Sequence of chain 1.D:
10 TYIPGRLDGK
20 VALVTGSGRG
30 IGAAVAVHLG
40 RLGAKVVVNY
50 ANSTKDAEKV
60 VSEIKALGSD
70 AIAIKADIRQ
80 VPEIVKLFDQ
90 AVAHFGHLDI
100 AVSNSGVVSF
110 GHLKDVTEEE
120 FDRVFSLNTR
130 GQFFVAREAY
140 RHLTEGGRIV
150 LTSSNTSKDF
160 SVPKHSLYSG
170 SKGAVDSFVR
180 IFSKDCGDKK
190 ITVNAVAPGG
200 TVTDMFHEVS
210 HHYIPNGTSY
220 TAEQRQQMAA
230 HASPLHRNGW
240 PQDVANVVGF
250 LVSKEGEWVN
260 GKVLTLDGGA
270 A

Binding-site contacts:
Ligand atom CAO contacts residue GLY199 of chain 1.D at 3.6 Å.
Ligand atom OAJ contacts residue GLY199 of chain 1.D at 3.4 Å (h-bond).
Ligand atom CAD contacts residue TYR212 of chain 1.D at 3.5 Å (hydrophobic).
Ligand atom OAK contacts residue ALA228 of chain 1.D at 3.9 Å.
Ligand atom OAA contacts residue ASN154 of chain 1.D at 3.4 Å (h-bond).
Ligand atom CAE contacts residue ALA231 of chain 1.D at 3.8 Å (hydrophobic).
Ligand atom OAJ contacts residue TYR212 of chain 1.D at 3.3 Å.
Ligand atom CAN contacts residue TYR212 of chain 1.D at 3.7 Å (hydrophobic).
Ligand atom CAR contacts residue TYR212 of chain 1.D at 4.0 Å (hydrophobic).
Ligand atom OAA contacts residue PHE159 of chain 1.D at 3.6 Å.
Ligand atom CAI contacts residue ILE213 of chain 1.D at 3.8 Å (hydrophobic).
Ligand atom OAC contacts residue ALA228 of chain 1.D at 4.1 Å.
Ligand atom OAB contacts residue PHE205 of chain 1.D at 3.9 Å.
Ligand atom CAL contacts residue NAP1 of chain 1.P at 3.3 Å.
Ligand atom OAC contacts residue MET227 of chain 1.D at 3.4 Å (h-bond).
Ligand atom CAG contacts residue PHE159 of chain 1.D at 3.9 Å (hydrophobic).
Ligand atom OAB contacts residue NAP1 of chain 1.P at 3.2 Å (h-bond).
Ligand atom CAP contacts residue TYR212 of chain 1.D at 3.6 Å (hydrophobic).
Ligand atom CAN contacts residue PHE159 of chain 1.D at 4.0 Å (hydrophobic).
Ligand atom CAF contacts residue PHE205 of chain 1.D at 3.5 Å (hydrophobic).
Ligand atom CAO contacts residue TYR212 of chain 1.D at 3.3 Å (hydrophobic).
Ligand atom CAS contacts residue TYR212 of chain 1.D at 3.4 Å (hydrophobic).
Ligand atom CAP contacts residue ALA228 of chain 1.D at 3.7 Å (hydrophobic).
Ligand atom CAD contacts residue PHE205 of chain 1.D at 3.5 Å (hydrophobic).
Ligand atom CAQ contacts residue GLY199 of chain 1.D at 3.9 Å.
Ligand atom OAK contacts residue TYR212 of chain 1.D at 3.4 Å.
Ligand atom CAQ contacts residue PHE205 of chain 1.D at 3.9 Å (hydrophobic).
Ligand atom CAL contacts residue TYR212 of chain 1.D at 3.5 Å (hydrophobic).
Ligand atom CAF contacts residue SER209 of chain 1.D at 3.9 Å.
Ligand atom CAT contacts residue TYR212 of chain 1.D at 3.6 Å (hydrophobic).
Ligand atom OAB contacts residue MET204 of chain 1.D at 3.8 Å.
Ligand atom CAM contacts residue ALA228 of chain 1.D at 3.9 Å (hydrophobic).
Ligand atom OAA contacts residue GLY199 of chain 1.D at 3.5 Å (h-bond).
Ligand atom CAH contacts residue TYR212 of chain 1.D at 3.3 Å (hydrophobic).
Ligand atom OAB contacts residue VAL208 of chain 1.D at 4.0 Å.
Ligand atom CAN contacts residue GLY199 of chain 1.D at 3.5 Å.
Ligand atom CAH contacts residue NAP1 of chain 1.P at 3.3 Å.
Ligand atom CAF contacts residue TYR212 of chain 1.D at 3.4 Å (hydrophobic).
Ligand atom CAQ contacts residue TYR212 of chain 1.D at 3.4 Å (hydrophobic).
Ligand atom CAI contacts residue ALA228 of chain 1.D at 3.6 Å (hydrophobic).

This protein binds this small molecule.
Small molecule (SMILES): O=c1oc2cc(O)ccc2c2oc3cc(O)ccc3c12